Sequence of chain 1.A:
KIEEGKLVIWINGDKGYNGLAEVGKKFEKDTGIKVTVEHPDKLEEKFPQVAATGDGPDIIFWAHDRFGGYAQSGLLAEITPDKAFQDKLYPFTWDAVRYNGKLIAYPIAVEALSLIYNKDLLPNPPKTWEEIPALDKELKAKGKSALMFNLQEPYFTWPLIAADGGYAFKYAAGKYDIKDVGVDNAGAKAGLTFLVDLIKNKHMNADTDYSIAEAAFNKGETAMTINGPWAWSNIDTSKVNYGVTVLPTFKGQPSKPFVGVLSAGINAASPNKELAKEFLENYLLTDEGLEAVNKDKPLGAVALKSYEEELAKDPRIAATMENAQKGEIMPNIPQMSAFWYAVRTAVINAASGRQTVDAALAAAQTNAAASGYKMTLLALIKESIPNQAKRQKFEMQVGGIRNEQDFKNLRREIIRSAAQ

Binding-site contacts:
Ligand atom O3 contacts residue TRP340 of chain 1.A at 3.8 Å.
Ligand atom O3 contacts residue ALA63 of chain 1.A at 3.4 Å.
Ligand atom C2 contacts residue TRP230 of chain 1.A at 3.8 Å (hydrophobic).
Ligand atom C1 contacts residue LYS15 of chain 1.A at 3.6 Å.
Ligand atom C2 contacts residue GLU111 of chain 1.A at 3.4 Å.
Ligand atom O6 contacts residue PRO154 of chain 1.A at 3.2 Å.
Ligand atom O3 contacts residue ARG66 of chain 1.A at 2.9 Å (salt-bridge).
Ligand atom O6 contacts residue GLU153 of chain 1.A at 2.6 Å (salt-bridge).
Ligand atom O2 contacts residue ALA63 of chain 1.A at 3.4 Å.
Ligand atom O3 contacts residue GLU111 of chain 1.A at 3.7 Å.
Ligand atom O2 contacts residue ASP65 of chain 1.A at 2.7 Å (salt-bridge).
Ligand atom O4 contacts residue BO31 of chain 1.D at 3.3 Å (h-bond).
Ligand atom C6 contacts residue TYR155 of chain 1.A at 3.8 Å (hydrophobic).
Ligand atom C6 contacts residue BO31 of chain 1.D at 3.7 Å.
Ligand atom C6 contacts residue GLU153 of chain 1.A at 3.4 Å.
Ligand atom C2 contacts residue ASP65 of chain 1.A at 3.3 Å.
Ligand atom O6 contacts residue TYR155 of chain 1.A at 3.1 Å (h-bond).
Ligand atom O1 contacts residue ASP14 of chain 1.A at 2.8 Å (salt-bridge).
Ligand atom C4 contacts residue ARG66 of chain 1.A at 3.8 Å.
Ligand atom O3 contacts residue ASP65 of chain 1.A at 2.6 Å (salt-bridge).
Ligand atom C4 contacts residue TRP340 of chain 1.A at 3.5 Å (hydrophobic).
Ligand atom C6 contacts residue TRP340 of chain 1.A at 3.6 Å (hydrophobic).
Ligand atom O2 contacts residue GLU111 of chain 1.A at 2.8 Å (salt-bridge).
Ligand atom O6 contacts residue PHE156 of chain 1.A at 3.8 Å.
Ligand atom C6 contacts residue PRO154 of chain 1.A at 3.8 Å (hydrophobic).
Ligand atom C3 contacts residue ASP65 of chain 1.A at 3.4 Å.
Ligand atom O2 contacts residue LYS15 of chain 1.A at 2.8 Å (salt-bridge).
Ligand atom O4 contacts residue ARG66 of chain 1.A at 2.7 Å (salt-bridge).
Ligand atom O5 contacts residue TYR155 of chain 1.A at 3.2 Å.
Ligand atom O1 contacts residue LYS15 of chain 1.A at 3.2 Å (salt-bridge).
Ligand atom C3 contacts residue TRP62 of chain 1.A at 3.6 Å (hydrophobic).
Ligand atom O2 contacts residue TRP62 of chain 1.A at 3.4 Å (h-bond).
Ligand atom O4 contacts residue TRP340 of chain 1.A at 3.9 Å.
Ligand atom C2 contacts residue LYS15 of chain 1.A at 3.7 Å.
Ligand atom O3 contacts residue TRP62 of chain 1.A at 3.3 Å (h-bond).
Ligand atom O1 contacts residue ASN12 of chain 1.A at 3.5 Å (h-bond).
Ligand atom C1 contacts residue TRP230 of chain 1.A at 3.7 Å (hydrophobic).
Ligand atom C1 contacts residue ASP14 of chain 1.A at 3.5 Å.
Ligand atom C1 contacts residue TYR155 of chain 1.A at 3.5 Å (hydrophobic).
Ligand atom C6 contacts residue PHE156 of chain 1.A at 3.9 Å (hydrophobic).

This small molecule binds to this protein.
Small molecule (SMILES): OC[C@H]1O[C@H](O[C@H]2[C@H](O)[C@@H](O)[C@@H](O)O[C@@H]2CO)[C@H](O)[C@@H](O)[C@@H]1O